A small-molecule ligand and the protein it binds are described below.
Small molecule (SMILES): CC(=O)N[C@H]1[C@H](O[C@H]2[C@H](O)[C@@H](NC(C)=O)CO[C@@H]2CO)O[C@H](CO)[C@@H](O)[C@@H]1O

Sequence of chain 1.A:
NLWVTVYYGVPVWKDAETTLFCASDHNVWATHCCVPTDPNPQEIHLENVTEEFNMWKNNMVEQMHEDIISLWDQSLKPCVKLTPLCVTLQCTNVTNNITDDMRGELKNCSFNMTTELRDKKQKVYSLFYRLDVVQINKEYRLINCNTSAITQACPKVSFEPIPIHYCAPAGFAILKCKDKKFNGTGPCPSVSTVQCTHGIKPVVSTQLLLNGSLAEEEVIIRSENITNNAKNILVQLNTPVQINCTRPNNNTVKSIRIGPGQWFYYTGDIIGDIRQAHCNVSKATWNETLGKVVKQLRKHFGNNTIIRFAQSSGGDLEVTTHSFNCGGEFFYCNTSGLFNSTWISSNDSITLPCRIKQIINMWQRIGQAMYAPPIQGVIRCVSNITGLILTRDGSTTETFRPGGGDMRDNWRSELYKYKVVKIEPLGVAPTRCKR

Binding-site contacts:
Ligand atom C3 contacts residue ASN273 of chain 1.A at 3.9 Å.
Ligand atom C2 contacts residue ASN273 of chain 1.A at 2.5 Å.
Ligand atom C4 contacts residue ASN273 of chain 1.A at 4.3 Å.
Ligand atom C7 contacts residue ASN273 of chain 1.A at 3.3 Å.
Ligand atom C6 contacts residue THR275 of chain 1.A at 4.3 Å.
Ligand atom C5 contacts residue THR275 of chain 1.A at 3.8 Å.
Ligand atom N2 contacts residue ASN273 of chain 1.A at 3.0 Å (h-bond).
Ligand atom C1 contacts residue THR275 of chain 1.A at 3.5 Å.
Ligand atom C5 contacts residue ASN273 of chain 1.A at 3.8 Å.
Ligand atom O5 contacts residue ASN276 of chain 1.A at 3.8 Å.
Ligand atom O5 contacts residue ASN273 of chain 1.A at 2.4 Å (h-bond).
Ligand atom O6 contacts residue ASN276 of chain 1.A at 4.4 Å.
Ligand atom C1 contacts residue ASN276 of chain 1.A at 4.5 Å.
Ligand atom C8 contacts residue ASN273 of chain 1.A at 4.5 Å.
Ligand atom O7 contacts residue ASN273 of chain 1.A at 3.2 Å (h-bond).
Ligand atom C1 contacts residue ASN273 of chain 1.A at 1.5 Å.
Ligand atom O5 contacts residue THR275 of chain 1.A at 3.6 Å.